Binding-site contacts:
Ligand atom C5 contacts residue ASN79 of chain 1.A at 4.1 Å.
Ligand atom O5 contacts residue ASN78 of chain 1.A at 2.4 Å (h-bond).
Ligand atom O5 contacts residue ASN79 of chain 1.A at 4.2 Å.
Ligand atom C3 contacts residue ASN78 of chain 1.A at 3.8 Å.
Ligand atom C7 contacts residue ASN78 of chain 1.A at 3.1 Å.
Ligand atom C5 contacts residue ASN78 of chain 1.A at 3.7 Å.
Ligand atom C6 contacts residue ASN79 of chain 1.A at 3.2 Å.
Ligand atom N2 contacts residue ASN78 of chain 1.A at 2.5 Å (h-bond).
Ligand atom C2 contacts residue ASN78 of chain 1.A at 2.5 Å.
Ligand atom O6 contacts residue ASN79 of chain 1.A at 4.3 Å.
Ligand atom O7 contacts residue ASN78 of chain 1.A at 3.1 Å (h-bond).
Ligand atom C4 contacts residue ASN78 of chain 1.A at 4.2 Å.
Ligand atom C1 contacts residue ASN78 of chain 1.A at 1.4 Å.
Ligand atom C8 contacts residue ASN78 of chain 1.A at 3.9 Å.
Ligand atom C4 contacts residue ASN79 of chain 1.A at 4.3 Å.

Sequence of chain 1.A:
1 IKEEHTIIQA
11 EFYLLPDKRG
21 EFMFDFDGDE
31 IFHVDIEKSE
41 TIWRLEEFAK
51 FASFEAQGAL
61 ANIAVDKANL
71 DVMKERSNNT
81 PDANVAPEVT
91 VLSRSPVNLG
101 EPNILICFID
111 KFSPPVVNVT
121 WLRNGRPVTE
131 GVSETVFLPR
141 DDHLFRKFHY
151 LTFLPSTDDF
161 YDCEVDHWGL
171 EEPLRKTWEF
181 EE

A small-molecule ligand and the protein it binds are described below.
Small molecule (SMILES): CC(=O)N[C@@H]1[C@@H](O)[C@H](O)[C@@H](CO)O[C@H]1O